Binding-site contacts:
Ligand atom CAM contacts residue MET154 of chain 1.A at 3.7 Å (hydrophobic).
Ligand atom OAC contacts residue TYR187 of chain 1.A at 4.1 Å.
Ligand atom CAK contacts residue HIS242 of chain 1.A at 3.8 Å.
Ligand atom CAF contacts residue LEU135 of chain 1.A at 3.6 Å (hydrophobic).
Ligand atom OAB contacts residue ALA102 of chain 1.A at 3.0 Å.
Ligand atom CAA contacts residue GLY32 of chain 1.A at 3.5 Å.
Ligand atom CAU contacts residue TRP183 of chain 1.A at 3.9 Å (hydrophobic).
Ligand atom CAR contacts residue PRO128 of chain 1.A at 3.9 Å (hydrophobic).
Ligand atom CAW contacts residue HIS242 of chain 1.A at 3.2 Å.
Ligand atom OAE contacts residue HIS242 of chain 1.A at 3.1 Å (h-bond).
Ligand atom OAB contacts residue SER103 of chain 1.A at 3.5 Å (h-bond).
Ligand atom CAU contacts residue ALA102 of chain 1.A at 3.8 Å (hydrophobic).
Ligand atom CAO contacts residue MET154 of chain 1.A at 4.1 Å (hydrophobic).
Ligand atom OAC contacts residue PRO128 of chain 1.A at 4.1 Å.
Ligand atom OAP contacts residue ALA102 of chain 1.A at 3.8 Å.
Ligand atom CAR contacts residue ILE191 of chain 1.A at 3.8 Å (hydrophobic).
Ligand atom CAQ contacts residue TRP183 of chain 1.A at 4.1 Å (hydrophobic).
Ligand atom OAB contacts residue TRP183 of chain 1.A at 3.9 Å.
Ligand atom CAJ contacts residue LEU132 of chain 1.A at 3.7 Å (hydrophobic).
Ligand atom OAE contacts residue VAL158 of chain 1.A at 3.3 Å.
Ligand atom CAF contacts residue LEU132 of chain 1.A at 4.1 Å (hydrophobic).
Ligand atom OAB contacts residue GLY32 of chain 1.A at 2.9 Å (h-bond).
Ligand atom CAL contacts residue HIS242 of chain 1.A at 3.9 Å.
Ligand atom CAI contacts residue PRO128 of chain 1.A at 3.5 Å (hydrophobic).
Ligand atom CAQ contacts residue SER103 of chain 1.A at 4.1 Å.
Ligand atom CAH contacts residue ILE191 of chain 1.A at 3.4 Å (hydrophobic).
Ligand atom OAP contacts residue TRP183 of chain 1.A at 4.1 Å.
Ligand atom CAO contacts residue HIS242 of chain 1.A at 4.0 Å.
Ligand atom OAD contacts residue TYR187 of chain 1.A at 3.5 Å.
Ligand atom OAC contacts residue PRO192 of chain 1.A at 3.1 Å.
Ligand atom CAS contacts residue TRP183 of chain 1.A at 3.8 Å (hydrophobic).
Ligand atom OAC contacts residue ILE191 of chain 1.A at 3.6 Å.
Ligand atom CAA contacts residue LEU33 of chain 1.A at 3.8 Å (hydrophobic).
Ligand atom OAD contacts residue TRP183 of chain 1.A at 3.2 Å (h-bond).
Ligand atom CAQ contacts residue ALA102 of chain 1.A at 3.2 Å (hydrophobic).
Ligand atom OAD contacts residue SER103 of chain 1.A at 3.0 Å (h-bond).
Ligand atom CAS contacts residue SER103 of chain 1.A at 4.0 Å.
Ligand atom CAA contacts residue TRP183 of chain 1.A at 3.5 Å (hydrophobic).
Ligand atom OAD contacts residue GLY32 of chain 1.A at 3.7 Å.
Ligand atom OAC contacts residue PRO188 of chain 1.A at 3.6 Å.

The protein below binds the small molecule below.
Small molecule (SMILES): C[C@H]1CCC[C@@H](O)CCC/C=C/c2cc(O)cc(O)c2C(=O)O1

Sequence of chain 1.A:
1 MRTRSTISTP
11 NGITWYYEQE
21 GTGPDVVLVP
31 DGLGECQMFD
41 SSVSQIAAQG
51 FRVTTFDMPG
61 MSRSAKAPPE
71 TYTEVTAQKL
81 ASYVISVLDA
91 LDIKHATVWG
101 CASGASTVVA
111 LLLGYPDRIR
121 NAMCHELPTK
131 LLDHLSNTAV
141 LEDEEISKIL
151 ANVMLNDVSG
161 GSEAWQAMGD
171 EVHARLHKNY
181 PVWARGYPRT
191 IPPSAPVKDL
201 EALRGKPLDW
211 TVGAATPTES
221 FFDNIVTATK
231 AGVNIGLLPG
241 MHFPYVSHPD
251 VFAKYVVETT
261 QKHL